Binding-site contacts:
Ligand atom C2 contacts residue GLU109 of chain 1.B at 4.3 Å.
Ligand atom C5 contacts residue LEU207 of chain 1.A at 4.5 Å (hydrophobic).
Ligand atom C2 contacts residue ASN113 of chain 1.B at 2.5 Å.
Ligand atom C1 contacts residue ARG185 of chain 1.B at 4.0 Å.
Ligand atom C3 contacts residue ASN113 of chain 1.B at 3.8 Å.
Ligand atom O5 contacts residue ASN113 of chain 1.B at 2.3 Å (h-bond).
Ligand atom C6 contacts residue PHE189 of chain 1.B at 3.7 Å (hydrophobic).
Ligand atom N2 contacts residue ARG185 of chain 1.B at 4.0 Å.
Ligand atom C1 contacts residue TYR116 of chain 1.B at 4.0 Å (hydrophobic).
Ligand atom C4 contacts residue LEU207 of chain 1.A at 3.9 Å (hydrophobic).
Ligand atom C2 contacts residue LEU207 of chain 1.A at 4.3 Å (hydrophobic).
Ligand atom O3 contacts residue ARG185 of chain 1.B at 4.3 Å.
Ligand atom C6 contacts residue TYR116 of chain 1.B at 3.6 Å (hydrophobic).
Ligand atom C3 contacts residue ARG185 of chain 1.B at 3.7 Å.
Ligand atom C5 contacts residue ASN113 of chain 1.B at 3.6 Å.
Ligand atom C4 contacts residue ASN113 of chain 1.B at 4.2 Å.
Ligand atom C3 contacts residue LEU207 of chain 1.A at 4.4 Å (hydrophobic).
Ligand atom C2 contacts residue ARG185 of chain 1.B at 4.1 Å.
Ligand atom O6 contacts residue LEU207 of chain 1.A at 3.9 Å.
Ligand atom C7 contacts residue ASN113 of chain 1.B at 3.6 Å.
Ligand atom O5 contacts residue TYR116 of chain 1.B at 3.5 Å.
Ligand atom O6 contacts residue ASP208 of chain 1.A at 4.1 Å.
Ligand atom O5 contacts residue GLU109 of chain 1.B at 3.6 Å.
Ligand atom O7 contacts residue ASN113 of chain 1.B at 3.9 Å.
Ligand atom N2 contacts residue ASN113 of chain 1.B at 3.0 Å (h-bond).
Ligand atom O3 contacts residue LEU207 of chain 1.A at 4.3 Å.
Ligand atom C8 contacts residue ARG185 of chain 1.B at 3.7 Å.
Ligand atom C5 contacts residue PHE189 of chain 1.B at 3.9 Å (hydrophobic).
Ligand atom O6 contacts residue TYR116 of chain 1.B at 3.5 Å (h-bond).
Ligand atom O5 contacts residue PHE189 of chain 1.B at 4.1 Å.
Ligand atom C7 contacts residue ARG185 of chain 1.B at 3.3 Å.
Ligand atom O7 contacts residue LEU207 of chain 1.A at 3.7 Å.
Ligand atom C1 contacts residue GLU109 of chain 1.B at 3.8 Å.
Ligand atom C4 contacts residue ARG185 of chain 1.B at 3.7 Å.
Ligand atom C5 contacts residue TYR116 of chain 1.B at 4.4 Å (hydrophobic).
Ligand atom O5 contacts residue LEU207 of chain 1.A at 4.2 Å.
Ligand atom C1 contacts residue ASN113 of chain 1.B at 1.4 Å.
Ligand atom C5 contacts residue ARG185 of chain 1.B at 4.0 Å.
Ligand atom O7 contacts residue ARG185 of chain 1.B at 2.3 Å (salt-bridge).
Ligand atom O4 contacts residue ARG185 of chain 1.B at 2.9 Å (salt-bridge).

This small molecule binds to this protein.
Small molecule (SMILES): CC(=O)N[C@H]1[C@H](O[C@H]2[C@H](O)[C@@H](NC(C)=O)CO[C@@H]2CO)O[C@H](CO)[C@@H](O)[C@@H]1O

Sequence of chain 1.B:
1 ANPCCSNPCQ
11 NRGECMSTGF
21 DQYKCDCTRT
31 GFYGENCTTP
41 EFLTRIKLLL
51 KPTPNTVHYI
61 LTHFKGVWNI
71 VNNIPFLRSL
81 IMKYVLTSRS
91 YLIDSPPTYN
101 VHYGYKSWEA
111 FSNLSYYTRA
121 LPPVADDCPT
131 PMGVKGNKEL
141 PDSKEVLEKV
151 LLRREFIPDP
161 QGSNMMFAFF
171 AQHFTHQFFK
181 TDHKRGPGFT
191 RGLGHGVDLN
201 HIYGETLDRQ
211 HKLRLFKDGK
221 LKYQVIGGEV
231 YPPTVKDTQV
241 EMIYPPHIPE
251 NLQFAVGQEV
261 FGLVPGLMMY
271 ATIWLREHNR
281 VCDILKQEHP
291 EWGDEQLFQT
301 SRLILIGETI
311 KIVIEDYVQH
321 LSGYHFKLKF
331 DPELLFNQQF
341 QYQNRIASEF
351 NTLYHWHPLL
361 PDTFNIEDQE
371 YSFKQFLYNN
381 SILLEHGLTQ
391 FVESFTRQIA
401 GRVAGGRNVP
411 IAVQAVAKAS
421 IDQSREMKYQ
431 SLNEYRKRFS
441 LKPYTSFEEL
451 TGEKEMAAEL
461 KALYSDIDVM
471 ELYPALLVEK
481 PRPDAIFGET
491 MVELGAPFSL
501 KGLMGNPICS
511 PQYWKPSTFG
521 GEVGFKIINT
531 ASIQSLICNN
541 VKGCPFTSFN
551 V

Sequence of chain 1.A:
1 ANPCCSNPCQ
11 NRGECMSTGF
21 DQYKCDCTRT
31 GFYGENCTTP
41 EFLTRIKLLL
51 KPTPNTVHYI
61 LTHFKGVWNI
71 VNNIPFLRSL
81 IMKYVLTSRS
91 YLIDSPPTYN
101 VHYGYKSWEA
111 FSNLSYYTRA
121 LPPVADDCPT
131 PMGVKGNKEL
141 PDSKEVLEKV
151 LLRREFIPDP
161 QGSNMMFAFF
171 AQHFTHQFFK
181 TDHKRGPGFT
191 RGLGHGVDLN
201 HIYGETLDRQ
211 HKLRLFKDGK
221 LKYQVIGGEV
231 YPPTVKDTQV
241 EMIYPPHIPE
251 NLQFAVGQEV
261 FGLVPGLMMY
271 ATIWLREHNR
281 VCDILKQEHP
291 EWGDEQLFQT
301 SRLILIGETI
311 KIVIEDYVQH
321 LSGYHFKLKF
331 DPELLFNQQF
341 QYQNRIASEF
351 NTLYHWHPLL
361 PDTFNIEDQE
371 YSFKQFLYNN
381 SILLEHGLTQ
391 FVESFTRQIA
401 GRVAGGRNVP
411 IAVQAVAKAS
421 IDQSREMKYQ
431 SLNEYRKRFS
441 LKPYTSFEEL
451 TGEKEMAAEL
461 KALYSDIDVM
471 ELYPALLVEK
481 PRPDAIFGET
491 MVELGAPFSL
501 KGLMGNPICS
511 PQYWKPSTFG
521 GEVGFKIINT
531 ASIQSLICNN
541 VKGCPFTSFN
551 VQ